Binding-site contacts:
Ligand atom C5A contacts residue CYS199 of chain 22.A at 3.9 Å (hydrophobic).
Ligand atom O1 contacts residue TYR152 of chain 22.A at 4.0 Å.
Ligand atom CM2 contacts residue LEU116 of chain 22.A at 3.6 Å (hydrophobic).
Ligand atom C31 contacts residue PRO174 of chain 22.A at 3.4 Å (hydrophobic).
Ligand atom C5C contacts residue TYR128 of chain 22.A at 3.6 Å (hydrophobic).
Ligand atom N2 contacts residue PRO174 of chain 22.A at 3.9 Å.
Ligand atom C4 contacts residue TYR152 of chain 22.A at 3.9 Å (hydrophobic).
Ligand atom O1 contacts residue PHE186 of chain 22.A at 3.7 Å.
Ligand atom C4A contacts residue ILE215 of chain 22.A at 3.9 Å (hydrophobic).
Ligand atom C4A contacts residue ASN219 of chain 22.A at 3.9 Å.
Ligand atom C31 contacts residue VAL176 of chain 22.A at 3.3 Å (hydrophobic).
Ligand atom O1 contacts residue ALA24 of chain 22.C at 3.6 Å.
Ligand atom C1B contacts residue MET221 of chain 22.A at 3.7 Å (hydrophobic).
Ligand atom C5 contacts residue TYR152 of chain 22.A at 3.8 Å (hydrophobic).
Ligand atom C7C contacts residue TYR128 of chain 22.A at 3.7 Å (hydrophobic).
Ligand atom C31 contacts residue ALA150 of chain 22.A at 3.8 Å (hydrophobic).
Ligand atom C5B contacts residue TYR197 of chain 22.A at 3.7 Å (hydrophobic).
Ligand atom O1B contacts residue MET221 of chain 22.A at 3.7 Å.
Ligand atom C4 contacts residue PHE186 of chain 22.A at 3.5 Å (hydrophobic).
Ligand atom C6C contacts residue VAL191 of chain 22.A at 3.5 Å (hydrophobic).
Ligand atom C1C contacts residue MET224 of chain 22.A at 3.4 Å (hydrophobic).
Ligand atom N3A contacts residue ASN219 of chain 22.A at 3.8 Å.
Ligand atom N2 contacts residue ALA24 of chain 22.C at 3.3 Å.
Ligand atom C3 contacts residue PHE186 of chain 22.A at 3.8 Å (hydrophobic).
Ligand atom C2C contacts residue TYR152 of chain 22.A at 4.0 Å (hydrophobic).
Ligand atom C5 contacts residue MET224 of chain 22.A at 4.0 Å (hydrophobic).
Ligand atom C5B contacts residue LEU106 of chain 22.A at 4.0 Å (hydrophobic).
Ligand atom N2 contacts residue PHE186 of chain 22.A at 3.9 Å.
Ligand atom C6B contacts residue TYR197 of chain 22.A at 3.5 Å (hydrophobic).
Ligand atom C4C contacts residue VAL188 of chain 22.A at 3.9 Å (hydrophobic).
Ligand atom C5 contacts residue PHE186 of chain 22.A at 3.7 Å (hydrophobic).
Ligand atom C4 contacts residue MET224 of chain 22.A at 4.0 Å (hydrophobic).
Ligand atom O1 contacts residue VAL188 of chain 22.A at 3.8 Å.
Ligand atom C4A contacts residue ASN198 of chain 22.A at 4.0 Å.
Ligand atom C31 contacts residue SER175 of chain 22.A at 3.6 Å.
Ligand atom C3 contacts residue PRO174 of chain 22.A at 3.8 Å (hydrophobic).
Ligand atom C5C contacts residue ILE104 of chain 22.A at 4.0 Å (hydrophobic).
Ligand atom C2C contacts residue VAL188 of chain 22.A at 3.4 Å (hydrophobic).
Ligand atom C3C contacts residue VAL188 of chain 22.A at 3.2 Å (hydrophobic).
Ligand atom C2B contacts residue MET221 of chain 22.A at 3.6 Å (hydrophobic).

Sequence of chain 22.A:
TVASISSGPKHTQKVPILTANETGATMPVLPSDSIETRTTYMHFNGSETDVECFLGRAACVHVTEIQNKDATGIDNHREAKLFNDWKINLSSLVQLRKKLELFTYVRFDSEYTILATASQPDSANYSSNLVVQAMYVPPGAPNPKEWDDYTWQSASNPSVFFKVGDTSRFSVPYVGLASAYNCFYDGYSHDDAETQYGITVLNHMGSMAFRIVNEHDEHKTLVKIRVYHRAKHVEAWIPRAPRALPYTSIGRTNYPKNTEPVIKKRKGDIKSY

This protein binds this small molecule.
Small molecule (SMILES): CC[C@H]1COC(c2ccc(OCCCCCCCc3cc(C)no3)cc2)=N1

Sequence of chain 22.C:
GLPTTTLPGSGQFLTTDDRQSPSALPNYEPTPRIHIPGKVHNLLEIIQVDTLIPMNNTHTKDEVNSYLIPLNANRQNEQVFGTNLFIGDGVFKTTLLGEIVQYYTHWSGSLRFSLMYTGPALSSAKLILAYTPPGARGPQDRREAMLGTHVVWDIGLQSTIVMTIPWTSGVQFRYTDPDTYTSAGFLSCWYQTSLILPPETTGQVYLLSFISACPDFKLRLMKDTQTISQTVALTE